Sequence of chain 2.A:
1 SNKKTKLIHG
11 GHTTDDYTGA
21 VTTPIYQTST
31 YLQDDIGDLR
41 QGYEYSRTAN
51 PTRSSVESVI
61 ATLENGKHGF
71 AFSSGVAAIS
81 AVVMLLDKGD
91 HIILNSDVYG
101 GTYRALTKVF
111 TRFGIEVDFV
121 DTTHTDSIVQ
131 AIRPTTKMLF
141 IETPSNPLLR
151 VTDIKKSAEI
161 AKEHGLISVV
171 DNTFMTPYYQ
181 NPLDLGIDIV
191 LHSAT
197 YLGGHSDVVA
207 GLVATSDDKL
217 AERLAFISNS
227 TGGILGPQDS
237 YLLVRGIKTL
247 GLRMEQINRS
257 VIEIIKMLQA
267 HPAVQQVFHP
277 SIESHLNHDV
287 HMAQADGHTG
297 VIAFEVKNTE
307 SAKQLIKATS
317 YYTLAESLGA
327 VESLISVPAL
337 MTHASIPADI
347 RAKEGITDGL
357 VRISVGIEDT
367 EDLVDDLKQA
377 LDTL

The small molecule below binds the protein below.
Small molecule (SMILES): O=C(O)CNC(=O)Cn1ccc2ccc(Br)cc21

Binding-site contacts:
Ligand atom C10 contacts residue VAL98 of chain 2.A at 4.5 Å (hydrophobic).
Ligand atom O2 contacts residue HIS339 of chain 2.A at 3.9 Å.
Ligand atom C5 contacts residue GLU350 of chain 2.A at 4.2 Å.
Ligand atom C6 contacts residue ILE342 of chain 2.A at 3.5 Å (hydrophobic).
Ligand atom C10 contacts residue TYR103 of chain 2.A at 4.1 Å (hydrophobic).
Ligand atom BR contacts residue HIS339 of chain 2.A at 4.0 Å.
Ligand atom N2 contacts residue VAL98 of chain 2.A at 4.4 Å.
Ligand atom C8 contacts residue ILE342 of chain 2.A at 3.7 Å (hydrophobic).
Ligand atom C5 contacts residue ILE346 of chain 2.A at 3.9 Å (hydrophobic).
Ligand atom C2 contacts residue TYR103 of chain 2.A at 3.1 Å (hydrophobic).
Ligand atom C11 contacts residue GLY100 of chain 2.A at 4.1 Å.
Ligand atom O3 contacts residue ARG104 of chain 2.A at 3.2 Å (salt-bridge).
Ligand atom C13 contacts residue GLY100 of chain 2.A at 3.4 Å.
Ligand atom C12 contacts residue HIS339 of chain 2.A at 3.2 Å.
Ligand atom C13 contacts residue THR338 of chain 2.A at 3.4 Å.
Ligand atom N2 contacts residue HIS339 of chain 2.A at 3.9 Å.
Ligand atom C13 contacts residue HIS339 of chain 2.A at 4.0 Å.
Ligand atom C7 contacts residue HIS339 of chain 2.A at 4.2 Å.
Ligand atom O2 contacts residue THR338 of chain 2.A at 3.8 Å.
Ligand atom C7 contacts residue ILE342 of chain 2.A at 3.3 Å (hydrophobic).
Ligand atom C13 contacts residue ARG104 of chain 2.A at 4.3 Å.
Ligand atom C9 contacts residue ILE342 of chain 2.A at 4.1 Å (hydrophobic).
Ligand atom O3 contacts residue GLY100 of chain 2.A at 3.5 Å.
Ligand atom C5 contacts residue ILE342 of chain 2.A at 3.8 Å (hydrophobic).
Ligand atom N1 contacts residue ILE342 of chain 2.A at 4.3 Å.
Ligand atom C12 contacts residue GLY100 of chain 2.A at 3.9 Å.
Ligand atom BR contacts residue ILE342 of chain 2.A at 4.1 Å.
Ligand atom C4 contacts residue ILE346 of chain 2.A at 4.5 Å (hydrophobic).
Ligand atom BR contacts residue ILE352 of chain 2.A at 3.9 Å.
Ligand atom O3 contacts residue THR338 of chain 2.A at 2.8 Å (h-bond).
Ligand atom BR contacts residue GLU350 of chain 2.A at 3.4 Å.
Ligand atom C12 contacts residue THR338 of chain 2.A at 3.6 Å.
Ligand atom C4 contacts residue ILE342 of chain 2.A at 4.2 Å (hydrophobic).
Ligand atom N1 contacts residue TYR103 of chain 2.A at 4.2 Å.
Ligand atom C11 contacts residue ILE342 of chain 2.A at 4.2 Å (hydrophobic).
Ligand atom O1 contacts residue ILE342 of chain 2.A at 3.6 Å.
Ligand atom C3 contacts residue TYR103 of chain 2.A at 3.5 Å (hydrophobic).
Ligand atom C6 contacts residue GLU350 of chain 2.A at 4.2 Å.
Ligand atom N2 contacts residue GLY100 of chain 2.A at 3.3 Å.
Ligand atom O2 contacts residue GLY100 of chain 2.A at 3.3 Å (h-bond).